Binding-site contacts:
Ligand atom C22 contacts residue EDO1 of chain 1.L at 3.6 Å.
Ligand atom O24 contacts residue HIS219 of chain 1.B at 3.6 Å.
Ligand atom C14 contacts residue MET105 of chain 1.B at 3.5 Å (hydrophobic).
Ligand atom C10 contacts residue PHE117 of chain 1.B at 3.5 Å (hydrophobic).
Ligand atom C18 contacts residue EDO1 of chain 1.L at 3.4 Å.
Ligand atom N13 contacts residue PHE117 of chain 1.B at 2.9 Å (h-bond).
Ligand atom C33 contacts residue ALA108 of chain 1.B at 3.5 Å (hydrophobic).
Ligand atom C11 contacts residue EDO1 of chain 1.N at 3.6 Å.
Ligand atom C27 contacts residue EDO1 of chain 1.L at 3.3 Å.
Ligand atom C01 contacts residue MET105 of chain 1.B at 3.8 Å (hydrophobic).
Ligand atom C08 contacts residue GLN26 of chain 1.B at 3.5 Å.
Ligand atom C01 contacts residue ARG104 of chain 1.B at 3.7 Å.
Ligand atom C23 contacts residue EDO1 of chain 1.L at 3.7 Å.
Ligand atom C07 contacts residue LEU27 of chain 1.B at 3.6 Å (hydrophobic).
Ligand atom O24 contacts residue LEU64 of chain 1.B at 3.8 Å.
Ligand atom O05 contacts residue ARG104 of chain 1.B at 3.5 Å (salt-bridge).
Ligand atom C26 contacts residue EDO1 of chain 1.L at 3.3 Å.
Ligand atom O05 contacts residue ARG107 of chain 1.B at 3.4 Å (salt-bridge).
Ligand atom O04 contacts residue CYS25 of chain 1.B at 3.2 Å (h-bond).
Ligand atom C31 contacts residue ILE140 of chain 1.B at 3.8 Å (hydrophobic).
Ligand atom C19 contacts residue PHE117 of chain 1.B at 3.6 Å (hydrophobic).
Ligand atom C07 contacts residue GLN26 of chain 1.B at 3.4 Å.
Ligand atom C14 contacts residue PHE117 of chain 1.B at 3.8 Å (hydrophobic).
Ligand atom C02 contacts residue GLN26 of chain 1.B at 3.5 Å.
Ligand atom C21 contacts residue PHE128 of chain 1.B at 3.6 Å (hydrophobic).
Ligand atom C33 contacts residue MET105 of chain 1.B at 3.8 Å (hydrophobic).
Ligand atom O12 contacts residue HIS63 of chain 1.B at 3.6 Å.
Ligand atom C15 contacts residue MET105 of chain 1.B at 3.8 Å (hydrophobic).
Ligand atom C10 contacts residue EDO1 of chain 1.N at 3.5 Å.
Ligand atom C21 contacts residue CYS60 of chain 1.B at 3.7 Å (hydrophobic).
Ligand atom C17 contacts residue EDO1 of chain 1.L at 3.6 Å.
Ligand atom C27 contacts residue LEU64 of chain 1.B at 3.8 Å (hydrophobic).
Ligand atom C11 contacts residue PHE117 of chain 1.B at 3.8 Å (hydrophobic).
Ligand atom O04 contacts residue ARG107 of chain 1.B at 3.2 Å (salt-bridge).
Ligand atom N13 contacts residue MET105 of chain 1.B at 3.7 Å.
Ligand atom C28 contacts residue LEU102 of chain 1.B at 3.6 Å (hydrophobic).
Ligand atom O04 contacts residue LEU27 of chain 1.B at 3.1 Å (h-bond).
Ligand atom C19 contacts residue MET105 of chain 1.B at 3.7 Å (hydrophobic).
Ligand atom N25 contacts residue EDO1 of chain 1.L at 2.6 Å (h-bond).
Ligand atom O04 contacts residue GLN26 of chain 1.B at 3.6 Å.

Sequence of chain 1.B:
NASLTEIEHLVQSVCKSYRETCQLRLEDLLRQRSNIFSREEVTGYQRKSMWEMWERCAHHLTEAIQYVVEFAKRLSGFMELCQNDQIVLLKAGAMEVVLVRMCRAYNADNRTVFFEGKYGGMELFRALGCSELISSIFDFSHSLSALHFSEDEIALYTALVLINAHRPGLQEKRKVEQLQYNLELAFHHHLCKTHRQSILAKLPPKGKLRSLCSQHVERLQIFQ

The small molecule below binds the protein below.
Small molecule (SMILES): CCS(=O)(=O)c1ccc(CC(=O)Nc2ccc(C(C)(C)C(=O)Nc3ccccc3)cc2)cc1